Binding-site contacts:
Ligand atom C6 contacts residue ILE154 of chain 1.B at 4.2 Å (hydrophobic).
Ligand atom C6 contacts residue LYS212 of chain 1.B at 4.3 Å.
Ligand atom O7 contacts residue GLU174 of chain 1.B at 4.0 Å.
Ligand atom C8 contacts residue GLU174 of chain 1.B at 2.8 Å.
Ligand atom O7 contacts residue ASN173 of chain 1.B at 4.3 Å.
Ligand atom C1 contacts residue GLU152 of chain 1.B at 3.6 Å.
Ligand atom O6 contacts residue GLU153 of chain 1.B at 3.7 Å.
Ligand atom C5 contacts residue ASN173 of chain 1.B at 3.7 Å.
Ligand atom O6 contacts residue GLU216 of chain 1.B at 2.3 Å (salt-bridge).
Ligand atom O5 contacts residue ASN173 of chain 1.B at 2.5 Å (h-bond).
Ligand atom C2 contacts residue ASN173 of chain 1.B at 2.4 Å.
Ligand atom C6 contacts residue GLU216 of chain 1.B at 3.1 Å.
Ligand atom C1 contacts residue ASN173 of chain 1.B at 1.4 Å.
Ligand atom C4 contacts residue ASN173 of chain 1.B at 4.3 Å.
Ligand atom C7 contacts residue GLU174 of chain 1.B at 3.8 Å.
Ligand atom C7 contacts residue ASN173 of chain 1.B at 3.5 Å.
Ligand atom C5 contacts residue ILE154 of chain 1.B at 4.3 Å (hydrophobic).
Ligand atom C1 contacts residue ILE154 of chain 1.B at 3.9 Å (hydrophobic).
Ligand atom C3 contacts residue ASN173 of chain 1.B at 3.8 Å.
Ligand atom O5 contacts residue ILE154 of chain 1.B at 3.2 Å (h-bond).
Ligand atom C2 contacts residue GLU153 of chain 1.B at 4.4 Å.
Ligand atom C5 contacts residue LYS212 of chain 1.B at 4.0 Å.
Ligand atom C1 contacts residue GLU153 of chain 1.B at 3.9 Å.
Ligand atom N2 contacts residue GLU152 of chain 1.B at 3.8 Å.
Ligand atom O6 contacts residue ILE154 of chain 1.B at 3.1 Å (h-bond).
Ligand atom C2 contacts residue GLU152 of chain 1.B at 3.7 Å.
Ligand atom O4 contacts residue LYS212 of chain 1.B at 3.5 Å.
Ligand atom O5 contacts residue GLU153 of chain 1.B at 3.5 Å.
Ligand atom C4 contacts residue LYS212 of chain 1.B at 4.3 Å.
Ligand atom C8 contacts residue ASN173 of chain 1.B at 4.1 Å.
Ligand atom O5 contacts residue GLU152 of chain 1.B at 4.2 Å.
Ligand atom N2 contacts residue ASN173 of chain 1.B at 2.8 Å (h-bond).

The protein below binds the small molecule below.
Small molecule (SMILES): CC(=O)N[C@@H]1[C@@H](O)[C@H](O)[C@@H](CO)O[C@H]1O

Sequence of chain 1.B:
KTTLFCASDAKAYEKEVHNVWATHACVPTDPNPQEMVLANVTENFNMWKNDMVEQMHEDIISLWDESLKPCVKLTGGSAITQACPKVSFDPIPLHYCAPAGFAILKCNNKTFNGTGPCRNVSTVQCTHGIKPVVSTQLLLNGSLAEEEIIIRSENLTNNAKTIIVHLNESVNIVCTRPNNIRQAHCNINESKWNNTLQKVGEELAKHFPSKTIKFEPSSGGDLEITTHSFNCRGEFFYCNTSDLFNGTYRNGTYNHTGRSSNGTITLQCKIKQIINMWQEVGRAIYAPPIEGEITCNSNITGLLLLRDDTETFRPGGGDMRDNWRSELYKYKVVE